Binding-site contacts:
Ligand atom O3M contacts residue ARG228 of chain 1.C at 2.9 Å (salt-bridge).
Ligand atom C5C contacts residue LEU99 of chain 1.C at 3.6 Å (hydrophobic).
Ligand atom O6M contacts residue LEU99 of chain 1.C at 3.0 Å (h-bond).
Ligand atom C4M contacts residue ARG228 of chain 1.C at 3.5 Å.
Ligand atom C4M contacts residue GLY227 of chain 1.C at 3.8 Å.
Ligand atom O6M contacts residue TYR100 of chain 1.C at 2.9 Å (h-bond).
Ligand atom N1T contacts residue TYR12 of chain 1.C at 2.9 Å (h-bond).
Ligand atom O4M contacts residue ARG228 of chain 1.C at 3.0 Å (salt-bridge).
Ligand atom C3C contacts residue TYR100 of chain 1.C at 3.8 Å (hydrophobic).
Ligand atom C1 contacts residue TYR12 of chain 1.C at 3.5 Å (hydrophobic).
Ligand atom O1B contacts residue TYR100 of chain 1.C at 3.8 Å.
Ligand atom C23 contacts residue TYR100 of chain 1.C at 3.9 Å (hydrophobic).
Ligand atom O7P contacts residue LEU99 of chain 1.C at 3.6 Å.
Ligand atom C12 contacts residue TYR12 of chain 1.C at 3.5 Å (hydrophobic).
Ligand atom O6M contacts residue ASP208 of chain 1.C at 2.9 Å (salt-bridge).
Ligand atom O2M contacts residue GLY98 of chain 1.C at 3.9 Å.
Ligand atom C9 contacts residue ASP16 of chain 1.C at 3.9 Å.
Ligand atom C24 contacts residue TYR100 of chain 1.C at 3.6 Å (hydrophobic).
Ligand atom C6M contacts residue ALA207 of chain 1.C at 3.6 Å (hydrophobic).
Ligand atom C4M contacts residue ASP208 of chain 1.C at 3.4 Å.
Ligand atom C23 contacts residue LEU99 of chain 1.C at 3.8 Å (hydrophobic).
Ligand atom O4M contacts residue ASN14 of chain 1.C at 2.9 Å (h-bond).
Ligand atom C3M contacts residue ARG228 of chain 1.C at 3.8 Å.
Ligand atom O3M contacts residue GLY227 of chain 1.C at 3.4 Å.
Ligand atom O5M contacts residue LEU99 of chain 1.C at 3.5 Å (h-bond).
Ligand atom C11 contacts residue TYR12 of chain 1.C at 3.8 Å (hydrophobic).
Ligand atom C6M contacts residue TYR100 of chain 1.C at 3.8 Å (hydrophobic).
Ligand atom O4M contacts residue GLY227 of chain 1.C at 3.8 Å.
Ligand atom O6M contacts residue GLY98 of chain 1.C at 3.2 Å.
Ligand atom C1M contacts residue LEU99 of chain 1.C at 3.6 Å (hydrophobic).
Ligand atom C5T contacts residue TYR12 of chain 1.C at 3.6 Å (hydrophobic).
Ligand atom C6C contacts residue LEU99 of chain 1.C at 3.8 Å (hydrophobic).
Ligand atom C6M contacts residue TYR12 of chain 1.C at 3.7 Å (hydrophobic).
Ligand atom O2M contacts residue LEU99 of chain 1.C at 3.8 Å.
Ligand atom C8 contacts residue ASP16 of chain 1.C at 3.1 Å.
Ligand atom C6A contacts residue TYR12 of chain 1.C at 3.8 Å (hydrophobic).
Ligand atom O4M contacts residue ASP208 of chain 1.C at 2.5 Å (salt-bridge).
Ligand atom C5M contacts residue TYR12 of chain 1.C at 3.8 Å (hydrophobic).
Ligand atom C6M contacts residue ASP208 of chain 1.C at 3.5 Å.
Ligand atom O6M contacts residue ALA207 of chain 1.C at 3.5 Å.

Sequence of chain 1.C:
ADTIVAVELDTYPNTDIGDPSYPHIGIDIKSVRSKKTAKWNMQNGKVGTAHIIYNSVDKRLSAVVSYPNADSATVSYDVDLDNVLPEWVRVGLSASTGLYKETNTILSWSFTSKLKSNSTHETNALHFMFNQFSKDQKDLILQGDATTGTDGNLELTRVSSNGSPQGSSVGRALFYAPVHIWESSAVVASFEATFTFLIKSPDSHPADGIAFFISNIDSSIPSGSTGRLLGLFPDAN

The small molecule below binds the protein below.
Small molecule (SMILES): CCN(CC)c1ccc2c(c1)Oc1cc(N(CC)CC)ccc1C2c1ccccc1C(=O)OCCOCCOCCn1cc(CO[C@H]2O[C@H](CO)[C@@H](O)[C@H](O)[C@@H]2O)nn1